Sequence of chain 1.A:
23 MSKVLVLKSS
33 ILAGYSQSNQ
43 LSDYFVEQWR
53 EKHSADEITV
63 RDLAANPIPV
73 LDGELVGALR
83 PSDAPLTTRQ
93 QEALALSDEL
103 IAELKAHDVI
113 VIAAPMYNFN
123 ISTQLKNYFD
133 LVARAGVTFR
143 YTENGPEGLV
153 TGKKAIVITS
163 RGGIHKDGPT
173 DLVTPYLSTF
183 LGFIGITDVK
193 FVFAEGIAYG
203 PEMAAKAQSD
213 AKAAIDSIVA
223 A

Binding-site contacts:
Ligand atom N contacts residue TYR178 of chain 1.A at 3.6 Å.
Ligand atom CA contacts residue TYR178 of chain 1.A at 4.0 Å (hydrophobic).
Ligand atom C contacts residue ASN122 of chain 1.A at 4.4 Å.
Ligand atom O contacts residue TYR178 of chain 1.A at 3.7 Å.
Ligand atom CB contacts residue ASN122 of chain 1.A at 3.5 Å.
Ligand atom CB contacts residue VAL175 of chain 1.A at 4.5 Å (hydrophobic).
Ligand atom C contacts residue TYR178 of chain 1.A at 4.4 Å (hydrophobic).
Ligand atom CA contacts residue LEU174 of chain 1.A at 3.9 Å (hydrophobic).
Ligand atom N contacts residue LEU174 of chain 1.A at 3.2 Å.
Ligand atom OXT contacts residue ASN122 of chain 1.A at 3.6 Å (h-bond).
Ligand atom CA contacts residue ASN122 of chain 1.A at 4.3 Å.
Ligand atom CB contacts residue PHE121 of chain 1.A at 3.7 Å (hydrophobic).
Ligand atom CB contacts residue TYR178 of chain 1.A at 4.2 Å (hydrophobic).
Ligand atom CB contacts residue LEU174 of chain 1.A at 3.8 Å (hydrophobic).

The protein below binds the small molecule below.
Small molecule (SMILES): C=C(N)C(=O)O